This small molecule binds to this protein.
Small molecule (SMILES): COc1ccc(OCc2ccc(COc3c(Cl)cccc3Cl)cc2)c(Cl)c1

Binding-site contacts:
Ligand atom C21 contacts residue SER128 of chain 4.A at 3.8 Å.
Ligand atom CL2 contacts residue ALA24 of chain 4.C at 3.5 Å.
Ligand atom C11 contacts residue ILE110 of chain 4.A at 3.8 Å (hydrophobic).
Ligand atom C16 contacts residue ALA24 of chain 4.C at 3.8 Å (hydrophobic).
Ligand atom C20 contacts residue ILE194 of chain 4.A at 3.8 Å (hydrophobic).
Ligand atom C8 contacts residue MET132 of chain 4.A at 3.4 Å (hydrophobic).
Ligand atom C7 contacts residue MET132 of chain 4.A at 3.3 Å (hydrophobic).
Ligand atom O2 contacts residue VAL196 of chain 4.A at 3.4 Å.
Ligand atom C19 contacts residue LEU240 of chain 4.A at 3.8 Å (hydrophobic).
Ligand atom O3 contacts residue TYR112 of chain 4.A at 3.6 Å.
Ligand atom C13 contacts residue ILE110 of chain 4.A at 3.7 Å (hydrophobic).
Ligand atom O1 contacts residue ILE110 of chain 4.A at 3.7 Å.
Ligand atom O1 contacts residue PHE237 of chain 4.A at 3.8 Å.
Ligand atom C12 contacts residue PHE134 of chain 4.A at 3.8 Å (hydrophobic).
Ligand atom C1 contacts residue TYR205 of chain 4.A at 3.8 Å (hydrophobic).
Ligand atom C20 contacts residue LEU240 of chain 4.A at 3.8 Å (hydrophobic).
Ligand atom CL3 contacts residue LEU240 of chain 4.A at 3.8 Å.
Ligand atom C5 contacts residue TYR112 of chain 4.A at 3.5 Å (hydrophobic).
Ligand atom C17 contacts residue ALA24 of chain 4.C at 3.7 Å (hydrophobic).
Ligand atom O1 contacts residue MET132 of chain 4.A at 3.7 Å.
Ligand atom C21 contacts residue TYR205 of chain 4.A at 3.8 Å (hydrophobic).
Ligand atom C9 contacts residue VAL199 of chain 4.A at 3.6 Å (hydrophobic).
Ligand atom C6 contacts residue TYR112 of chain 4.A at 3.7 Å (hydrophobic).
Ligand atom CL2 contacts residue TYR159 of chain 4.A at 3.6 Å.
Ligand atom C17 contacts residue TYR159 of chain 4.A at 3.7 Å (hydrophobic).
Ligand atom C13 contacts residue MET132 of chain 4.A at 3.4 Å (hydrophobic).
Ligand atom C4 contacts residue MET132 of chain 4.A at 3.8 Å (hydrophobic).
Ligand atom C9 contacts residue PHE237 of chain 4.A at 3.7 Å (hydrophobic).
Ligand atom C12 contacts residue ILE110 of chain 4.A at 3.8 Å (hydrophobic).
Ligand atom C7 contacts residue PHE237 of chain 4.A at 3.5 Å (hydrophobic).
Ligand atom C21 contacts residue HIS207 of chain 4.A at 3.6 Å.
Ligand atom CL2 contacts residue ILE25 of chain 4.C at 3.4 Å.
Ligand atom C14 contacts residue TYR159 of chain 4.A at 3.5 Å (hydrophobic).
Ligand atom C10 contacts residue TYR159 of chain 4.A at 3.5 Å (hydrophobic).
Ligand atom C2 contacts residue PHE237 of chain 4.A at 3.6 Å (hydrophobic).
Ligand atom CL3 contacts residue PHE134 of chain 4.A at 3.8 Å.
Ligand atom C13 contacts residue PHE134 of chain 4.A at 3.7 Å (hydrophobic).
Ligand atom O3 contacts residue PHE130 of chain 4.A at 3.6 Å.
Ligand atom C16 contacts residue TYR159 of chain 4.A at 3.8 Å (hydrophobic).
Ligand atom C3 contacts residue MET132 of chain 4.A at 3.7 Å (hydrophobic).

Sequence of chain 4.C:
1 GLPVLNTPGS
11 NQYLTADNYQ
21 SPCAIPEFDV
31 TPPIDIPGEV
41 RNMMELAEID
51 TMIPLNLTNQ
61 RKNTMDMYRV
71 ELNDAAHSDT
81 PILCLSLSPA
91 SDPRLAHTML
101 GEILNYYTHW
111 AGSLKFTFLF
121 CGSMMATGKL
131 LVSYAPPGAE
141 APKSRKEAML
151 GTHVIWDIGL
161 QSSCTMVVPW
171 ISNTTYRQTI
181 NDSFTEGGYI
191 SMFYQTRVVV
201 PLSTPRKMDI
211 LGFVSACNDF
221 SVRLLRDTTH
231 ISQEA

Sequence of chain 4.A:
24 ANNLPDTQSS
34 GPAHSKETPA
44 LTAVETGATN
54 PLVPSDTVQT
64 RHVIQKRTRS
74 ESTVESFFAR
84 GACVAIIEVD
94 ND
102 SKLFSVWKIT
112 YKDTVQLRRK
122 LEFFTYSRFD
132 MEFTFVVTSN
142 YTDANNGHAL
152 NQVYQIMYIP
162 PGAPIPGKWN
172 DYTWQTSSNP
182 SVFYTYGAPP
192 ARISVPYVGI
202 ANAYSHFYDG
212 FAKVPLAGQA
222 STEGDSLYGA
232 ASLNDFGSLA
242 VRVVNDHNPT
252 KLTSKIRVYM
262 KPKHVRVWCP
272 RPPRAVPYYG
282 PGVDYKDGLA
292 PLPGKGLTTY